Binding-site contacts:
Ligand atom N3 contacts residue VAL197 of chain 6.A at 3.6 Å (h-bond).
Ligand atom C8 contacts residue GLY112 of chain 6.A at 3.9 Å.
Ligand atom C3' contacts residue HIS24 of chain 2.A at 3.6 Å.
Ligand atom C6 contacts residue PHE179 of chain 6.A at 3.9 Å (hydrophobic).
Ligand atom O3' contacts residue HIS24 of chain 2.A at 2.7 Å (h-bond).
Ligand atom N1 contacts residue VAL197 of chain 6.A at 3.6 Å.
Ligand atom N2 contacts residue MET199 of chain 6.A at 3.7 Å.
Ligand atom N2 contacts residue PHE179 of chain 6.A at 3.6 Å.
Ligand atom O4' contacts residue GLU200 of chain 6.A at 2.7 Å (salt-bridge).
Ligand atom O6 contacts residue GLY112 of chain 6.A at 3.5 Å.
Ligand atom N3 contacts residue GLU198 of chain 6.A at 3.7 Å.
Ligand atom C2' contacts residue MET199 of chain 6.A at 3.9 Å (hydrophobic).
Ligand atom C2 contacts residue VAL197 of chain 6.A at 3.8 Å (hydrophobic).
Ligand atom N3 contacts residue MET199 of chain 6.A at 3.8 Å.
Ligand atom C5 contacts residue GLY112 of chain 6.A at 3.4 Å.
Ligand atom C4' contacts residue GLU200 of chain 6.A at 3.3 Å.
Ligand atom N3 contacts residue PHE179 of chain 6.A at 3.8 Å.
Ligand atom O6 contacts residue ASP223 of chain 6.A at 3.8 Å.
Ligand atom C8 contacts residue CYS111 of chain 6.A at 3.5 Å (hydrophobic).
Ligand atom O3' contacts residue ARG63 of chain 2.A at 3.6 Å.
Ligand atom C6 contacts residue GLY112 of chain 6.A at 3.8 Å.
Ligand atom C4 contacts residue VAL197 of chain 6.A at 3.4 Å (hydrophobic).
Ligand atom N1 contacts residue PHE179 of chain 6.A at 3.8 Å.
Ligand atom O3' contacts residue PHE179 of chain 6.A at 3.5 Å.
Ligand atom N9 contacts residue SER110 of chain 6.A at 3.6 Å (h-bond).
Ligand atom N7 contacts residue CYS111 of chain 6.A at 3.4 Å.
Ligand atom N7 contacts residue GLY112 of chain 6.A at 3.2 Å (h-bond).
Ligand atom C8 contacts residue SER222 of chain 6.A at 3.5 Å.
Ligand atom O6 contacts residue VAL225 of chain 6.A at 3.5 Å.
Ligand atom N7 contacts residue SER222 of chain 6.A at 2.8 Å (h-bond).
Ligand atom C3' contacts residue MET84 of chain 6.A at 3.5 Å (hydrophobic).
Ligand atom O4' contacts residue MET84 of chain 6.A at 3.8 Å.
Ligand atom N2 contacts residue VAL197 of chain 6.A at 3.6 Å.
Ligand atom C4' contacts residue MET199 of chain 6.A at 3.5 Å (hydrophobic).
Ligand atom C3' contacts residue ARG63 of chain 2.A at 3.7 Å.
Ligand atom C8 contacts residue SER110 of chain 6.A at 3.4 Å.
Ligand atom C2 contacts residue PHE179 of chain 6.A at 3.5 Å (hydrophobic).
Ligand atom C1' contacts residue SER110 of chain 6.A at 3.2 Å.
Ligand atom C6 contacts residue VAL197 of chain 6.A at 3.8 Å (hydrophobic).
Ligand atom C5 contacts residue VAL197 of chain 6.A at 3.5 Å (hydrophobic).

Sequence of chain 6.A:
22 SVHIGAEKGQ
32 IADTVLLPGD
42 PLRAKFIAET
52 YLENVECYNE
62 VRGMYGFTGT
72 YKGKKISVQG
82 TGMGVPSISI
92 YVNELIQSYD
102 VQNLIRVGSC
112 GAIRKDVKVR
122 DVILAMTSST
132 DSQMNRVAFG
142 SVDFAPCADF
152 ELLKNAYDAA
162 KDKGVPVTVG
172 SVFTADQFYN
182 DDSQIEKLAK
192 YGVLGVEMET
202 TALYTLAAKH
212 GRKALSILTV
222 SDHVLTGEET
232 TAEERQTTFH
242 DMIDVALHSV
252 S

Sequence of chain 2.A:
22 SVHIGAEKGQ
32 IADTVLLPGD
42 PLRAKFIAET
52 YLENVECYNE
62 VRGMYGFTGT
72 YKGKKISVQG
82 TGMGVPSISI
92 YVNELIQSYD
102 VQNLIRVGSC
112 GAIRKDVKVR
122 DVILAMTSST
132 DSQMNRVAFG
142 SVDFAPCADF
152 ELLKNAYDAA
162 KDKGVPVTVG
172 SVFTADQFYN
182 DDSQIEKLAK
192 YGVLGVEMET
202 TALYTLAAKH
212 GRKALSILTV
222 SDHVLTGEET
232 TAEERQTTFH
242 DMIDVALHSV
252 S

The small molecule below binds the protein below.
Small molecule (SMILES): Nc1nc2c(ncn2COC(CO)CO)c(=O)[nH]1